Sequence of chain 1.A:
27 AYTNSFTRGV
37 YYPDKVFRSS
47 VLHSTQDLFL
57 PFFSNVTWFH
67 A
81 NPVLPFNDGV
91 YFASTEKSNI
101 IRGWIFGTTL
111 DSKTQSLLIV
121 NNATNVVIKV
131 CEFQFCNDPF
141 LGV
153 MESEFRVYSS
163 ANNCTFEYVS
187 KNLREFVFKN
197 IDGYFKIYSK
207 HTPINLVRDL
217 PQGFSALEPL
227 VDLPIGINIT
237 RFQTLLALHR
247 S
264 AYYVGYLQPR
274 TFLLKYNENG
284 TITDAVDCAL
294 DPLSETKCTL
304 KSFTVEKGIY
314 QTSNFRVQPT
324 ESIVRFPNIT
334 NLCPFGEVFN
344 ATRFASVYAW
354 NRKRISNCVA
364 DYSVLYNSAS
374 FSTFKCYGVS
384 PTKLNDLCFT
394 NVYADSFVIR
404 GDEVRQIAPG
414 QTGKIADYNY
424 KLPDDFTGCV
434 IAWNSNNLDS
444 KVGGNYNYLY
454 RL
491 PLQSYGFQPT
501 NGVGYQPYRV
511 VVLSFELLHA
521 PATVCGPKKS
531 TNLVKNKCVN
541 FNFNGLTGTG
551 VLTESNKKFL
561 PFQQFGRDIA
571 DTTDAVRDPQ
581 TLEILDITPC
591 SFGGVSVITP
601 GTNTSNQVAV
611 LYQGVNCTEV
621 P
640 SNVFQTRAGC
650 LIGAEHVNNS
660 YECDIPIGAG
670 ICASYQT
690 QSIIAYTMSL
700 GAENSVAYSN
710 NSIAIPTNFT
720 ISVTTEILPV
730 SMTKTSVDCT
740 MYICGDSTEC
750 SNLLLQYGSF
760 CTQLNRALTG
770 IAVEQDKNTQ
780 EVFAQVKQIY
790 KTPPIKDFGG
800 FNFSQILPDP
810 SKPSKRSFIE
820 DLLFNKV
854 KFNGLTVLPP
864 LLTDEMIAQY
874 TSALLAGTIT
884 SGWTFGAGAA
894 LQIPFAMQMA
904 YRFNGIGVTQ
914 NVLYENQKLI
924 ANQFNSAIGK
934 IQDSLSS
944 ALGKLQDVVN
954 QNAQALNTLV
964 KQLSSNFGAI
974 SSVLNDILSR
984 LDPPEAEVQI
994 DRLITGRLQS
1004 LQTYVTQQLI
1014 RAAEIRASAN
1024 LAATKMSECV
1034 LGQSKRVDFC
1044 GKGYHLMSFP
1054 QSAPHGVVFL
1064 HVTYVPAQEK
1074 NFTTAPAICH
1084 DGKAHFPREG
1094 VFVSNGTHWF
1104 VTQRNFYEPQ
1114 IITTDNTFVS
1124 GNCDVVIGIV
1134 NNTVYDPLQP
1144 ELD

Binding-site contacts:
Ligand atom O5 contacts residue ASN709 of chain 1.C at 2.4 Å (h-bond).
Ligand atom O7 contacts residue GLY1131 of chain 1.C at 4.0 Å.
Ligand atom O7 contacts residue ILE1130 of chain 1.C at 4.5 Å.
Ligand atom C5 contacts residue ASN709 of chain 1.C at 3.7 Å.
Ligand atom C2 contacts residue ASN709 of chain 1.C at 2.4 Å.
Ligand atom C1 contacts residue ASN709 of chain 1.C at 1.4 Å.
Ligand atom C4 contacts residue ASN709 of chain 1.C at 4.2 Å.
Ligand atom O7 contacts residue ASN709 of chain 1.C at 4.2 Å.
Ligand atom C1 contacts residue ASP796 of chain 1.A at 4.1 Å.
Ligand atom C3 contacts residue ASN709 of chain 1.C at 3.8 Å.
Ligand atom C8 contacts residue ASN709 of chain 1.C at 3.6 Å.
Ligand atom N2 contacts residue ASN709 of chain 1.C at 2.8 Å (h-bond).
Ligand atom O5 contacts residue ASP796 of chain 1.A at 3.9 Å.
Ligand atom C7 contacts residue ASN709 of chain 1.C at 3.4 Å.

Sequence of chain 1.C:
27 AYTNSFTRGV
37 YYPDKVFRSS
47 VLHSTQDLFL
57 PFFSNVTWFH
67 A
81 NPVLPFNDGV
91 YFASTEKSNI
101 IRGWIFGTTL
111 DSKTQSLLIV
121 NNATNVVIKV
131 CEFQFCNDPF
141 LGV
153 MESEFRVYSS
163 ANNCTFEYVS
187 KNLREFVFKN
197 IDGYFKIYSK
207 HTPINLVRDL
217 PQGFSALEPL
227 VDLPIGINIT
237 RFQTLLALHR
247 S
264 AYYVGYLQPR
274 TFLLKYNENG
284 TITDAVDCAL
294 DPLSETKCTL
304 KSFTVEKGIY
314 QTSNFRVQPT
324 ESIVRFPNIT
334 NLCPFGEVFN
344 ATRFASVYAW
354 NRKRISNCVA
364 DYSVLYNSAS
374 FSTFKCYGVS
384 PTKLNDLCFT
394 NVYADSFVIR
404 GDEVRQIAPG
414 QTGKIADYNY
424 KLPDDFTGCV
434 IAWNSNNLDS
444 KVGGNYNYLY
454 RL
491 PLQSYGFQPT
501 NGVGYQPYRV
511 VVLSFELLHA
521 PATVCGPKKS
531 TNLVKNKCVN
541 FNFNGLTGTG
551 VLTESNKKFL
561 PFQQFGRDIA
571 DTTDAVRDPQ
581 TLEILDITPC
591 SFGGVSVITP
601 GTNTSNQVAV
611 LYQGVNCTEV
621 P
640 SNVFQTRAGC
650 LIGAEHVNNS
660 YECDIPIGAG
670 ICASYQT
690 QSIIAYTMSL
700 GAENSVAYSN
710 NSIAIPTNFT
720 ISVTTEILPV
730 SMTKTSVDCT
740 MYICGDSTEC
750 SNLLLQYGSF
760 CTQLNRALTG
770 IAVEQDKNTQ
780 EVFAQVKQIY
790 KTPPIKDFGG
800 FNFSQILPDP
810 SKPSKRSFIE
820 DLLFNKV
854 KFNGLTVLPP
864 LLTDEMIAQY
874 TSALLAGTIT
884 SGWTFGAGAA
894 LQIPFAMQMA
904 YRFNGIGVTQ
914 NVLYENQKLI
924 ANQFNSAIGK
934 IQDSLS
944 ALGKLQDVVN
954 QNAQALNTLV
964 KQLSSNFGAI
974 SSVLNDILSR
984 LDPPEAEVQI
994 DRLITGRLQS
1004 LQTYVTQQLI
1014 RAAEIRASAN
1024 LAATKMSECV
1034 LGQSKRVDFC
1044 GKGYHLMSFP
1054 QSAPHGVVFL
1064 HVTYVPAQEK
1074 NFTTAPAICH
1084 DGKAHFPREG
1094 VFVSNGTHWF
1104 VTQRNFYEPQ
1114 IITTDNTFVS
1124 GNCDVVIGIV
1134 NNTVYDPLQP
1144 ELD

A protein and the small-molecule ligand that binds it are described below.
Small molecule (SMILES): CC(=O)N[C@H]1[C@H](O[C@H]2[C@H](O)[C@@H](NC(C)=O)CO[C@@H]2CO)O[C@H](CO)[C@@H](O)[C@@H]1O